Sequence of chain 2.C:
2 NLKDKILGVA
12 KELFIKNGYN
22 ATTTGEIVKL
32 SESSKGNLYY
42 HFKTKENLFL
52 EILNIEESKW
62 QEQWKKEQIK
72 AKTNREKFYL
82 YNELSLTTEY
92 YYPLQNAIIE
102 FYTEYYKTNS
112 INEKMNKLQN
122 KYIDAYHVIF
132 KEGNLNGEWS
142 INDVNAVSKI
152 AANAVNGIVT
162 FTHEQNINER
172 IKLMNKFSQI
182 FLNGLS

Binding-site contacts:
Ligand atom C13 contacts residue TYR93 of chain 2.C at 3.3 Å (hydrophobic).
Ligand atom C19 contacts residue TRP61 of chain 2.C at 3.8 Å (hydrophobic).
Ligand atom C19 contacts residue GLU58 of chain 2.C at 4.0 Å.
Ligand atom C10 contacts residue TRP61 of chain 2.C at 4.0 Å (hydrophobic).
Ligand atom C4 contacts residue TYR103 of chain 2.C at 3.7 Å (hydrophobic).
Ligand atom N4 contacts residue THR161 of chain 2.A at 3.6 Å.
Ligand atom C14 contacts residue TRP61 of chain 2.C at 3.8 Å (hydrophobic).
Ligand atom C4 contacts residue ASN97 of chain 2.A at 3.5 Å.
Ligand atom N3 contacts residue TRP61 of chain 2.C at 4.0 Å.
Ligand atom C15 contacts residue THR89 of chain 2.C at 3.8 Å.
Ligand atom C6 contacts residue TYR103 of chain 2.C at 3.6 Å (hydrophobic).
Ligand atom N1 contacts residue TYR103 of chain 2.C at 3.9 Å.
Ligand atom C29 contacts residue TYR93 of chain 2.C at 3.2 Å (hydrophobic).
Ligand atom C2 contacts residue ILE100 of chain 2.C at 3.8 Å (hydrophobic).
Ligand atom C12 contacts residue TRP61 of chain 2.C at 4.0 Å (hydrophobic).
Ligand atom C29 contacts residue GLU57 of chain 2.C at 3.2 Å.
Ligand atom C30 contacts residue GLN120 of chain 2.C at 3.0 Å.
Ligand atom C19 contacts residue GLU57 of chain 2.C at 3.7 Å.
Ligand atom C12 contacts residue TYR93 of chain 2.C at 3.6 Å (hydrophobic).
Ligand atom C7 contacts residue TYR103 of chain 2.C at 3.4 Å (hydrophobic).
Ligand atom C14 contacts residue THR89 of chain 2.C at 4.0 Å.
Ligand atom C20 contacts residue GLU57 of chain 2.C at 4.0 Å.
Ligand atom C5 contacts residue TYR103 of chain 2.C at 3.9 Å (hydrophobic).
Ligand atom C20 contacts residue TYR93 of chain 2.C at 3.8 Å (hydrophobic).
Ligand atom C7 contacts residue PHE162 of chain 2.A at 3.6 Å (hydrophobic).
Ligand atom C25 contacts residue LEU119 of chain 2.C at 4.0 Å (hydrophobic).
Ligand atom C14 contacts residue TYR93 of chain 2.C at 3.9 Å (hydrophobic).
Ligand atom C8 contacts residue TYR103 of chain 2.C at 3.4 Å (hydrophobic).
Ligand atom N2 contacts residue TRP61 of chain 2.C at 3.9 Å.
Ligand atom C23 contacts residue LEU119 of chain 2.C at 3.9 Å (hydrophobic).
Ligand atom C6 contacts residue PHE162 of chain 2.A at 3.9 Å (hydrophobic).
Ligand atom N4 contacts residue ASN97 of chain 2.A at 3.5 Å (h-bond).
Ligand atom N3 contacts residue THR89 of chain 2.C at 2.9 Å (h-bond).
Ligand atom C21 contacts residue GLU58 of chain 2.C at 3.8 Å.
Ligand atom C13 contacts residue TRP61 of chain 2.C at 4.0 Å (hydrophobic).
Ligand atom N3 contacts residue TYR93 of chain 2.C at 4.0 Å.
Ligand atom N4 contacts residue TYR103 of chain 2.C at 3.2 Å.
Ligand atom C27 contacts residue ILE99 of chain 2.C at 4.0 Å (hydrophobic).
Ligand atom C8 contacts residue PHE162 of chain 2.A at 3.8 Å (hydrophobic).
Ligand atom C9 contacts residue TYR103 of chain 2.C at 3.7 Å (hydrophobic).

Sequence of chain 2.A:
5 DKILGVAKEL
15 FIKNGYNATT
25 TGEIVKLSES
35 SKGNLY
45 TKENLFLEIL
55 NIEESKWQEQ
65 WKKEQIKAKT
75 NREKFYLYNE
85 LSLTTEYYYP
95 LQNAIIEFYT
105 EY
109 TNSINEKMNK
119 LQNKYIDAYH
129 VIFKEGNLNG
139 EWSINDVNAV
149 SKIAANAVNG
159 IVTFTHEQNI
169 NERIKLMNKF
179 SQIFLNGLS

This protein binds this small molecule.
Small molecule (SMILES): Cc1cc(N)c2ccccc2[n+]1CCCCCCCCCC[n+]1c(C)cc(N)c2ccccc21